The small molecule below binds the protein below.
Small molecule (SMILES): Nc1nc2c(ncn2[C@@H]2O[C@H](CO[P](=O)(O)O[P](=O)(O)NP(=O)(O)O)[C@@H](O)[C@H]2O)c(=O)[nH]1

Sequence of chain 1.A:
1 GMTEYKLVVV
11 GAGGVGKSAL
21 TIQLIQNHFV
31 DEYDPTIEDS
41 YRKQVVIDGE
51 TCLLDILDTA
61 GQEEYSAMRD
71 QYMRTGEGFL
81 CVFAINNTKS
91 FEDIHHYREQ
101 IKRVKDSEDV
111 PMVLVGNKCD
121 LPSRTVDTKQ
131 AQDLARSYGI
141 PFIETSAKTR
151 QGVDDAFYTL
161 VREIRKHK

Binding-site contacts:
Ligand atom O1G contacts residue THR36 of chain 1.A at 3.6 Å (h-bond).
Ligand atom O2B contacts residue LYS17 of chain 1.A at 3.6 Å (salt-bridge).
Ligand atom N3B contacts residue GLY14 of chain 1.A at 3.1 Å (h-bond).
Ligand atom O6 contacts residue SER146 of chain 1.A at 3.4 Å.
Ligand atom O4' contacts residue LYS118 of chain 1.A at 3.1 Å (salt-bridge).
Ligand atom O2G contacts residue MG1 of chain 1.C at 2.0 Å.
Ligand atom N2 contacts residue LEU121 of chain 1.A at 3.6 Å.
Ligand atom C6 contacts residue ASP120 of chain 1.A at 3.5 Å.
Ligand atom O1G contacts residue PRO35 of chain 1.A at 3.4 Å.
Ligand atom O6 contacts residue ASP120 of chain 1.A at 3.5 Å (salt-bridge).
Ligand atom N2 contacts residue ASP120 of chain 1.A at 2.9 Å (salt-bridge).
Ligand atom O2' contacts residue ASP31 of chain 1.A at 3.2 Å (salt-bridge).
Ligand atom O1B contacts residue VAL15 of chain 1.A at 3.2 Å (h-bond).
Ligand atom O2' contacts residue VAL30 of chain 1.A at 2.6 Å (h-bond).
Ligand atom C3' contacts residue GLU32 of chain 1.A at 3.4 Å.
Ligand atom O6 contacts residue ASN117 of chain 1.A at 3.3 Å (h-bond).
Ligand atom O3G contacts residue LYS17 of chain 1.A at 2.7 Å (salt-bridge).
Ligand atom O1B contacts residue GLY14 of chain 1.A at 3.5 Å (h-bond).
Ligand atom O3' contacts residue ASP31 of chain 1.A at 2.9 Å (salt-bridge).
Ligand atom O1A contacts residue SER18 of chain 1.A at 3.3 Å (h-bond).
Ligand atom N1 contacts residue ASP120 of chain 1.A at 2.8 Å (salt-bridge).
Ligand atom O3G contacts residue GLY61 of chain 1.A at 2.8 Å (h-bond).
Ligand atom PG contacts residue MG1 of chain 1.C at 3.2 Å.
Ligand atom O2B contacts residue MG1 of chain 1.C at 2.0 Å.
Ligand atom O2' contacts residue PHE29 of chain 1.A at 3.4 Å.
Ligand atom C2' contacts residue VAL30 of chain 1.A at 3.5 Å (hydrophobic).
Ligand atom N7 contacts residue ASN117 of chain 1.A at 3.1 Å (h-bond).
Ligand atom O1B contacts residue GLY16 of chain 1.A at 3.0 Å (h-bond).
Ligand atom PB contacts residue MG1 of chain 1.C at 3.2 Å.
Ligand atom O1B contacts residue LYS17 of chain 1.A at 2.8 Å (salt-bridge).
Ligand atom O3G contacts residue GLY13 of chain 1.A at 3.4 Å.
Ligand atom O6 contacts residue ALA147 of chain 1.A at 2.8 Å (h-bond).
Ligand atom O1A contacts residue GLY16 of chain 1.A at 3.3 Å.
Ligand atom O2G contacts residue THR36 of chain 1.A at 2.9 Å (h-bond).
Ligand atom O2B contacts residue SER18 of chain 1.A at 3.0 Å (h-bond).
Ligand atom O6 contacts residue LYS118 of chain 1.A at 3.3 Å.
Ligand atom O3A contacts residue GLY16 of chain 1.A at 3.2 Å (h-bond).
Ligand atom N3B contacts residue MG1 of chain 1.C at 3.4 Å.
Ligand atom O1A contacts residue ALA19 of chain 1.A at 2.8 Å (h-bond).
Ligand atom O6 contacts residue LYS148 of chain 1.A at 3.5 Å (salt-bridge).